Sequence of chain 1.A:
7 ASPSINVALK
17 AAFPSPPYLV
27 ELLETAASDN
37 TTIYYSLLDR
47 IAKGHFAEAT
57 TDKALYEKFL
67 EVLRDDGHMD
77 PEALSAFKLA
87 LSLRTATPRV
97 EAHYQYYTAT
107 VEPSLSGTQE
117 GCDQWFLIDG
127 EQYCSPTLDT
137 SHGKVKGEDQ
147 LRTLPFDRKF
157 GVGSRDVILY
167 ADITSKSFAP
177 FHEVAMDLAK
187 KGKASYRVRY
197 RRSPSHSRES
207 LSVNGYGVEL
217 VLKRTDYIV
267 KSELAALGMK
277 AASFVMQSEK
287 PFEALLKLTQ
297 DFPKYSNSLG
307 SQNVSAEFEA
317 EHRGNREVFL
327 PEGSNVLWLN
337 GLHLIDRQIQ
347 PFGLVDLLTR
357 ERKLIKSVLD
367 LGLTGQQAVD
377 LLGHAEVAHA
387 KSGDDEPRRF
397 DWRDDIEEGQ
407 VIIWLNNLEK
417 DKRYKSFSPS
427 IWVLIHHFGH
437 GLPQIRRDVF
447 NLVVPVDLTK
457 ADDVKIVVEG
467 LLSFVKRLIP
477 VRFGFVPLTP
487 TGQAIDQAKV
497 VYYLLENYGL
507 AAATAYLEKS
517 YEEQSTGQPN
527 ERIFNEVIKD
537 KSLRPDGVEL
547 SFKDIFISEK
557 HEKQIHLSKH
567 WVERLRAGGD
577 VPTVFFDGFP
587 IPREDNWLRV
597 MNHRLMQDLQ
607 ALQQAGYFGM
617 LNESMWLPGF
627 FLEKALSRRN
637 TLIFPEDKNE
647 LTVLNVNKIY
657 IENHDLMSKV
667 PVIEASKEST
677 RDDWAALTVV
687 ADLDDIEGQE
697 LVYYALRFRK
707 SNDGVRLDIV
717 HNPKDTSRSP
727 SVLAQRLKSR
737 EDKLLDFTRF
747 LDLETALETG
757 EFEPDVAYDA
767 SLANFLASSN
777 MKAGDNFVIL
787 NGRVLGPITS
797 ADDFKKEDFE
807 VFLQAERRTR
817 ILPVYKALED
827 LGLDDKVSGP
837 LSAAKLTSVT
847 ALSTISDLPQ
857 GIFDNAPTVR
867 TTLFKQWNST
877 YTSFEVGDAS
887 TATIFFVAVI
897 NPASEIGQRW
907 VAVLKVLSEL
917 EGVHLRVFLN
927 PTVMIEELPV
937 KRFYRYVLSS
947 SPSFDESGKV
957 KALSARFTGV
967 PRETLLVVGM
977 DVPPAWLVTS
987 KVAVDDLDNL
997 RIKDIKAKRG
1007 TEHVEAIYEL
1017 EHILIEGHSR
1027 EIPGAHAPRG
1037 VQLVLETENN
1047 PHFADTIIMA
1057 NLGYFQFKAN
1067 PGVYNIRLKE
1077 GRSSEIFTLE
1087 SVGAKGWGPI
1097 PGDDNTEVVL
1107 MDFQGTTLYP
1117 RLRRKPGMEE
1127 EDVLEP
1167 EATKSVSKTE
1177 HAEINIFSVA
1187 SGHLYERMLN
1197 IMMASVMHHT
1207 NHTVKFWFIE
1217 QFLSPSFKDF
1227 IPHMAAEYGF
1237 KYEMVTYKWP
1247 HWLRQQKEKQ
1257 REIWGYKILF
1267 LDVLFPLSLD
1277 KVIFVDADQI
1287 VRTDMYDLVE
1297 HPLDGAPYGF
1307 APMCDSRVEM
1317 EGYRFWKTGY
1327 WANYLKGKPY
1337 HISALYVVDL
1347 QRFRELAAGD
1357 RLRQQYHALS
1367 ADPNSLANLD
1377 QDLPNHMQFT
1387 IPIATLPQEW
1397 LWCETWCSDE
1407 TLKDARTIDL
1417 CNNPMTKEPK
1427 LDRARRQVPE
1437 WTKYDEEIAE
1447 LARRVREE

Binding-site contacts:
Ligand atom C3 contacts residue SER620 of chain 1.A at 4.1 Å.
Ligand atom C7 contacts residue MET621 of chain 1.A at 3.9 Å (hydrophobic).
Ligand atom C2 contacts residue MET621 of chain 1.A at 3.6 Å (hydrophobic).
Ligand atom N2 contacts residue MET621 of chain 1.A at 4.1 Å.
Ligand atom O5 contacts residue SER620 of chain 1.A at 4.0 Å.
Ligand atom C3 contacts residue ASN618 of chain 1.A at 3.6 Å.
Ligand atom O7 contacts residue MET621 of chain 1.A at 3.1 Å.
Ligand atom C5 contacts residue ASN618 of chain 1.A at 3.6 Å.
Ligand atom C6 contacts residue SER620 of chain 1.A at 4.4 Å.
Ligand atom C1 contacts residue ASN618 of chain 1.A at 1.4 Å.
Ligand atom C4 contacts residue ASN618 of chain 1.A at 4.2 Å.
Ligand atom O3 contacts residue MET621 of chain 1.A at 3.4 Å.
Ligand atom O3 contacts residue ASN618 of chain 1.A at 2.9 Å (h-bond).
Ligand atom O5 contacts residue ASN618 of chain 1.A at 2.3 Å (h-bond).
Ligand atom C2 contacts residue ASN618 of chain 1.A at 2.5 Å.
Ligand atom O3 contacts residue SER620 of chain 1.A at 2.7 Å (h-bond).
Ligand atom C3 contacts residue MET621 of chain 1.A at 4.2 Å (hydrophobic).
Ligand atom N2 contacts residue ASN618 of chain 1.A at 3.5 Å (h-bond).

This small molecule binds to this protein.
Small molecule (SMILES): CC(=O)N[C@@H]1[C@@H](O)[C@H](O)[C@@H](CO)O[C@H]1O